This protein binds this small molecule.
Small molecule (SMILES): CC(=O)N[C@@H]1[C@@H](O)[C@H](O)[C@@H](CO)O[C@H]1O

Sequence of chain 1.E:
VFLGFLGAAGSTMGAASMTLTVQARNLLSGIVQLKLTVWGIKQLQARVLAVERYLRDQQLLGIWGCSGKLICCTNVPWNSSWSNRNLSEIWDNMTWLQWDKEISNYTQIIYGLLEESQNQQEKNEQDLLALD

Binding-site contacts:
Ligand atom C5 contacts residue ASN107 of chain 1.E at 3.3 Å.
Ligand atom O5 contacts residue ASN107 of chain 1.E at 2.0 Å (h-bond).
Ligand atom C3 contacts residue ASN107 of chain 1.E at 3.6 Å.
Ligand atom C4 contacts residue ASN107 of chain 1.E at 3.9 Å.
Ligand atom C2 contacts residue ASN107 of chain 1.E at 2.2 Å.
Ligand atom N2 contacts residue GLU110 of chain 1.E at 4.4 Å.
Ligand atom C1 contacts residue ASN107 of chain 1.E at 1.3 Å.
Ligand atom N2 contacts residue ASN107 of chain 1.E at 2.7 Å (h-bond).
Ligand atom C7 contacts residue GLU110 of chain 1.E at 4.4 Å.
Ligand atom O6 contacts residue ASN107 of chain 1.E at 4.4 Å.
Ligand atom C8 contacts residue ASN105 of chain 1.E at 3.9 Å.
Ligand atom C7 contacts residue ASN107 of chain 1.E at 3.8 Å.
Ligand atom C6 contacts residue ASN107 of chain 1.E at 4.3 Å.